Sequence of chain 1.C:
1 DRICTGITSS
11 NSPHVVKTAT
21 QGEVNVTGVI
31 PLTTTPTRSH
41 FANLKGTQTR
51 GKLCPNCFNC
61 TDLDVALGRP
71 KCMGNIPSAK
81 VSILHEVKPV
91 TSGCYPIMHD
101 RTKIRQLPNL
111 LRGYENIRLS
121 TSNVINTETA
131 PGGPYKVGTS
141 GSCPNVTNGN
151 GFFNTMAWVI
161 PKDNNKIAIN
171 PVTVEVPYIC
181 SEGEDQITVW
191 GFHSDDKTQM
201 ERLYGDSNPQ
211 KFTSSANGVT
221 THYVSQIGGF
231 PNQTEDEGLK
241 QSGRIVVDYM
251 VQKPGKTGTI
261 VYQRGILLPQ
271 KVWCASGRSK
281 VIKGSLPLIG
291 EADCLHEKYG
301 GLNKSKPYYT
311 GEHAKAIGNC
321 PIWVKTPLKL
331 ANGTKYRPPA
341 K

Binding-site contacts:
Ligand atom C3 contacts residue ASN332 of chain 1.C at 3.8 Å.
Ligand atom C5 contacts residue ASN332 of chain 1.C at 3.6 Å.
Ligand atom C8 contacts residue LEU52 of chain 1.D at 4.1 Å (hydrophobic).
Ligand atom C8 contacts residue ILE30 of chain 1.C at 3.5 Å (hydrophobic).
Ligand atom O7 contacts residue THR41 of chain 1.D at 4.4 Å.
Ligand atom C7 contacts residue ILE30 of chain 1.C at 3.9 Å (hydrophobic).
Ligand atom N2 contacts residue ASN332 of chain 1.C at 3.0 Å (h-bond).
Ligand atom C7 contacts residue ILE45 of chain 1.D at 3.9 Å (hydrophobic).
Ligand atom O7 contacts residue GLN42 of chain 1.D at 4.1 Å.
Ligand atom O4 contacts residue ILE45 of chain 1.D at 4.5 Å.
Ligand atom O5 contacts residue TRP21 of chain 1.D at 4.3 Å.
Ligand atom C4 contacts residue ASN332 of chain 1.C at 4.2 Å.
Ligand atom C8 contacts residue THR49 of chain 1.D at 4.2 Å.
Ligand atom C7 contacts residue ASN332 of chain 1.C at 4.0 Å.
Ligand atom O7 contacts residue ILE45 of chain 1.D at 3.4 Å.
Ligand atom N2 contacts residue ILE45 of chain 1.D at 4.4 Å.
Ligand atom O5 contacts residue ASN332 of chain 1.C at 2.3 Å (h-bond).
Ligand atom C5 contacts residue ILE45 of chain 1.D at 4.2 Å (hydrophobic).
Ligand atom N2 contacts residue ILE30 of chain 1.C at 4.0 Å.
Ligand atom O6 contacts residue TRP21 of chain 1.D at 3.9 Å.
Ligand atom O6 contacts residue ASN332 of chain 1.C at 4.3 Å.
Ligand atom C2 contacts residue ASN332 of chain 1.C at 2.5 Å.
Ligand atom C1 contacts residue ASN332 of chain 1.C at 1.4 Å.

The small molecule below binds the protein below.
Small molecule (SMILES): CC(=O)N[C@H]1[C@H](O[C@H]2[C@H](O)[C@@H](NC(C)=O)CO[C@@H]2CO)O[C@H](CO)[C@@H](O)[C@@H]1O

Sequence of chain 1.D:
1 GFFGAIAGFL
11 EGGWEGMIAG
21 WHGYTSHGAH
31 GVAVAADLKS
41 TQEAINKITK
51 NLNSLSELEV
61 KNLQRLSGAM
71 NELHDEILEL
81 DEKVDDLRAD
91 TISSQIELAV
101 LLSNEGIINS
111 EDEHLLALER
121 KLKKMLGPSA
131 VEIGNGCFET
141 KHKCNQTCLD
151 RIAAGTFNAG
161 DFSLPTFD